Binding-site contacts:
Ligand atom N3 contacts residue LEU136 of chain 1.A at 3.9 Å.
Ligand atom C17 contacts residue LEU136 of chain 1.A at 3.6 Å (hydrophobic).
Ligand atom N2 contacts residue VAL20 of chain 1.A at 3.9 Å.
Ligand atom C19 contacts residue LEU136 of chain 1.A at 3.5 Å (hydrophobic).
Ligand atom C24 contacts residue VAL20 of chain 1.A at 4.0 Å (hydrophobic).
Ligand atom N4 contacts residue GLU84 of chain 1.A at 4.0 Å.
Ligand atom N4 contacts residue TYR85 of chain 1.A at 3.6 Å.
Ligand atom C12 contacts residue LEU12 of chain 1.A at 3.7 Å (hydrophobic).
Ligand atom C20 contacts residue LEU136 of chain 1.A at 4.0 Å (hydrophobic).
Ligand atom C1 contacts residue SER87 of chain 1.A at 4.1 Å.
Ligand atom C18 contacts residue GLU84 of chain 1.A at 3.5 Å.
Ligand atom C16 contacts residue LEU12 of chain 1.A at 3.7 Å (hydrophobic).
Ligand atom C18 contacts residue ALA33 of chain 1.A at 3.5 Å (hydrophobic).
Ligand atom C5 contacts residue GLY88 of chain 1.A at 3.8 Å.
Ligand atom C18 contacts residue LEU136 of chain 1.A at 3.6 Å (hydrophobic).
Ligand atom C10 contacts residue TYR85 of chain 1.A at 3.9 Å (hydrophobic).
Ligand atom C15 contacts residue VAL86 of chain 1.A at 3.4 Å (hydrophobic).
Ligand atom C10 contacts residue GLY89 of chain 1.A at 3.7 Å.
Ligand atom N4 contacts residue LEU136 of chain 1.A at 3.8 Å.
Ligand atom N5 contacts residue VAL20 of chain 1.A at 3.5 Å.
Ligand atom N3 contacts residue TYR85 of chain 1.A at 3.9 Å.
Ligand atom C24 contacts residue ALA146 of chain 1.A at 4.0 Å (hydrophobic).
Ligand atom N5 contacts residue LYS35 of chain 1.A at 3.9 Å.
Ligand atom N4 contacts residue VAL86 of chain 1.A at 3.4 Å (h-bond).
Ligand atom C22 contacts residue MET83 of chain 1.A at 3.6 Å (hydrophobic).
Ligand atom C21 contacts residue VAL20 of chain 1.A at 3.7 Å (hydrophobic).
Ligand atom C23 contacts residue VAL20 of chain 1.A at 3.6 Å (hydrophobic).
Ligand atom C20 contacts residue VAL20 of chain 1.A at 3.7 Å (hydrophobic).
Ligand atom C10 contacts residue VAL86 of chain 1.A at 3.8 Å (hydrophobic).
Ligand atom C15 contacts residue TYR85 of chain 1.A at 3.5 Å (hydrophobic).
Ligand atom N2 contacts residue LEU12 of chain 1.A at 4.1 Å.
Ligand atom N3 contacts residue VAL86 of chain 1.A at 4.0 Å.
Ligand atom N3 contacts residue LEU12 of chain 1.A at 4.1 Å.
Ligand atom C23 contacts residue ALA146 of chain 1.A at 3.7 Å (hydrophobic).
Ligand atom N4 contacts residue ALA33 of chain 1.A at 4.0 Å.
Ligand atom C21 contacts residue ALA33 of chain 1.A at 3.7 Å (hydrophobic).
Ligand atom C22 contacts residue VAL20 of chain 1.A at 3.8 Å (hydrophobic).
Ligand atom C19 contacts residue ALA33 of chain 1.A at 3.9 Å (hydrophobic).
Ligand atom C24 contacts residue LEU136 of chain 1.A at 3.8 Å (hydrophobic).
Ligand atom C9 contacts residue GLY89 of chain 1.A at 3.8 Å.

Sequence of chain 1.A:
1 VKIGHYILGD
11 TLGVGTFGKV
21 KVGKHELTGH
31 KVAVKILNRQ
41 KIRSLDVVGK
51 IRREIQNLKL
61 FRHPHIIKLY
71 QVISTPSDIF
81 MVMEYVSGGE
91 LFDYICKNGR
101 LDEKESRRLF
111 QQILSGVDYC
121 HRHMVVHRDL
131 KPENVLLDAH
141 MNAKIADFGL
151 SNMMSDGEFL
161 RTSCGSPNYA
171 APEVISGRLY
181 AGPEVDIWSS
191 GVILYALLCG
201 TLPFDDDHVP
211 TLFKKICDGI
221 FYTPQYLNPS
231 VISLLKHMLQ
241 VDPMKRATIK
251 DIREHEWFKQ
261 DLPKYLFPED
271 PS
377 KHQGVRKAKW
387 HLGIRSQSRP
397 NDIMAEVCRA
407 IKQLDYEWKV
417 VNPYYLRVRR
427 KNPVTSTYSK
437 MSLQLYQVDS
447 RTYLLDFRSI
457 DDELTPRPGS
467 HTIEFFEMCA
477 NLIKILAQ

This protein binds this small molecule.
Small molecule (SMILES): c1cc(-c2cnn3cc(-c4ccc(OCCN5CCCCC5)cc4)cnc23)ccn1